Binding-site contacts:
Ligand atom C41 contacts residue VAL240 of chain 1.A at 3.9 Å (hydrophobic).
Ligand atom O21 contacts residue ASP177 of chain 1.A at 3.3 Å (salt-bridge).
Ligand atom C5 contacts residue ILE187 of chain 1.A at 3.8 Å (hydrophobic).
Ligand atom C3 contacts residue SER254 of chain 1.A at 4.1 Å.
Ligand atom C5 contacts residue VAL240 of chain 1.A at 3.6 Å (hydrophobic).
Ligand atom O42 contacts residue SER254 of chain 1.A at 4.0 Å.
Ligand atom O21 contacts residue HIS175 of chain 1.A at 3.1 Å (h-bond).
Ligand atom O41 contacts residue ILE187 of chain 1.A at 3.8 Å.
Ligand atom C41 contacts residue ILE187 of chain 1.A at 3.9 Å (hydrophobic).
Ligand atom C6 contacts residue MN1 of chain 1.E at 3.4 Å.
Ligand atom C4 contacts residue VAL240 of chain 1.A at 3.7 Å (hydrophobic).
Ligand atom C6 contacts residue LEU202 of chain 1.A at 3.5 Å (hydrophobic).
Ligand atom C2 contacts residue MN1 of chain 1.E at 3.1 Å.
Ligand atom N1 contacts residue MN1 of chain 1.E at 2.4 Å.
Ligand atom C21 contacts residue LEU172 of chain 1.A at 3.5 Å (hydrophobic).
Ligand atom C41 contacts residue ARG250 of chain 1.A at 3.5 Å.
Ligand atom O21 contacts residue GOL1 of chain 1.F at 2.4 Å (h-bond).
Ligand atom C3 contacts residue LEU172 of chain 1.A at 3.9 Å (hydrophobic).
Ligand atom O42 contacts residue ARG250 of chain 1.A at 3.4 Å (salt-bridge).
Ligand atom O41 contacts residue ARG250 of chain 1.A at 2.7 Å (salt-bridge).
Ligand atom N1 contacts residue HIS238 of chain 1.A at 3.2 Å (h-bond).
Ligand atom C21 contacts residue HIS175 of chain 1.A at 4.0 Å.
Ligand atom N1 contacts residue LEU172 of chain 1.A at 4.0 Å.
Ligand atom C2 contacts residue LEU172 of chain 1.A at 3.6 Å (hydrophobic).
Ligand atom C6 contacts residue HIS238 of chain 1.A at 3.4 Å.
Ligand atom O42 contacts residue SER252 of chain 1.A at 3.2 Å (h-bond).
Ligand atom O22 contacts residue GOL1 of chain 1.F at 2.8 Å (h-bond).
Ligand atom O41 contacts residue VAL240 of chain 1.A at 3.7 Å.
Ligand atom O21 contacts residue LEU172 of chain 1.A at 3.9 Å.
Ligand atom C21 contacts residue MN1 of chain 1.E at 2.9 Å.
Ligand atom O21 contacts residue TRP256 of chain 1.A at 3.7 Å.
Ligand atom C5 contacts residue LEU202 of chain 1.A at 3.6 Å (hydrophobic).
Ligand atom C4 contacts residue ILE187 of chain 1.A at 3.8 Å (hydrophobic).
Ligand atom N1 contacts residue HIS175 of chain 1.A at 3.9 Å.
Ligand atom O42 contacts residue ILE187 of chain 1.A at 4.0 Å.
Ligand atom C6 contacts residue ILE187 of chain 1.A at 4.1 Å (hydrophobic).
Ligand atom O22 contacts residue LEU172 of chain 1.A at 3.8 Å.
Ligand atom C21 contacts residue GOL1 of chain 1.F at 3.0 Å.
Ligand atom O41 contacts residue TYR189 of chain 1.A at 3.5 Å (h-bond).
Ligand atom O21 contacts residue MN1 of chain 1.E at 2.1 Å.

Sequence of chain 1.A:
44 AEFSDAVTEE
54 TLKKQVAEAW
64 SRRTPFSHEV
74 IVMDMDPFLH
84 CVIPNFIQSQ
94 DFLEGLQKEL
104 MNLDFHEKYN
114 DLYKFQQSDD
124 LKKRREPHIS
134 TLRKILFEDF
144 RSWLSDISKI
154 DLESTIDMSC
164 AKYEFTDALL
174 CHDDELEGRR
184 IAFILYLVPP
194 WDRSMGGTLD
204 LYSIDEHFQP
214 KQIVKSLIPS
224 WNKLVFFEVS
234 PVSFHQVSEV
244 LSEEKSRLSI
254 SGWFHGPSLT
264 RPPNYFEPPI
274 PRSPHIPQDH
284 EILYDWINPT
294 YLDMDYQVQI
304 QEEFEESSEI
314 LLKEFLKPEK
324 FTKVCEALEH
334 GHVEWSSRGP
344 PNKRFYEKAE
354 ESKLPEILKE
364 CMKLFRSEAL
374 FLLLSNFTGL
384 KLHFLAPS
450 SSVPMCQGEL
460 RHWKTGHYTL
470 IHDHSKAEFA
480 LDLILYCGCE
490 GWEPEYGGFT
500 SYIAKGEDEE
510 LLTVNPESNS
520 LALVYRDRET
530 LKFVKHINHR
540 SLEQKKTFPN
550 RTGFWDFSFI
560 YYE

The protein below binds the small molecule below.
Small molecule (SMILES): O=C(O)c1ccnc(C(=O)O)c1